Binding-site contacts:
Ligand atom C7 contacts residue GLU56 of chain 1.A at 4.3 Å.
Ligand atom C3 contacts residue GLU56 of chain 1.A at 3.5 Å.
Ligand atom C5 contacts residue GLU56 of chain 1.A at 3.9 Å.
Ligand atom C4 contacts residue GLU56 of chain 1.A at 4.2 Å.
Ligand atom C1 contacts residue GLU56 of chain 1.A at 3.4 Å.
Ligand atom O7 contacts residue ASN57 of chain 1.A at 4.2 Å.
Ligand atom C2 contacts residue ASN57 of chain 1.A at 2.5 Å.
Ligand atom C1 contacts residue ASN57 of chain 1.A at 1.4 Å.
Ligand atom O5 contacts residue GLU56 of chain 1.A at 4.1 Å.
Ligand atom C4 contacts residue ASN57 of chain 1.A at 4.2 Å.
Ligand atom C3 contacts residue ASN57 of chain 1.A at 3.8 Å.
Ligand atom O5 contacts residue ASN57 of chain 1.A at 2.4 Å (h-bond).
Ligand atom C8 contacts residue GLU56 of chain 1.A at 4.2 Å.
Ligand atom C7 contacts residue ASN57 of chain 1.A at 3.7 Å.
Ligand atom C5 contacts residue ASN57 of chain 1.A at 3.7 Å.
Ligand atom N2 contacts residue ASN57 of chain 1.A at 2.9 Å (h-bond).
Ligand atom N2 contacts residue GLU56 of chain 1.A at 3.4 Å (salt-bridge).
Ligand atom C2 contacts residue GLU56 of chain 1.A at 3.7 Å.

A small-molecule ligand and the protein it binds are described below.
Small molecule (SMILES): CC(=O)N[C@@H]1[C@@H](O)[C@H](O)[C@@H](CO)O[C@H]1O

Sequence of chain 1.A:
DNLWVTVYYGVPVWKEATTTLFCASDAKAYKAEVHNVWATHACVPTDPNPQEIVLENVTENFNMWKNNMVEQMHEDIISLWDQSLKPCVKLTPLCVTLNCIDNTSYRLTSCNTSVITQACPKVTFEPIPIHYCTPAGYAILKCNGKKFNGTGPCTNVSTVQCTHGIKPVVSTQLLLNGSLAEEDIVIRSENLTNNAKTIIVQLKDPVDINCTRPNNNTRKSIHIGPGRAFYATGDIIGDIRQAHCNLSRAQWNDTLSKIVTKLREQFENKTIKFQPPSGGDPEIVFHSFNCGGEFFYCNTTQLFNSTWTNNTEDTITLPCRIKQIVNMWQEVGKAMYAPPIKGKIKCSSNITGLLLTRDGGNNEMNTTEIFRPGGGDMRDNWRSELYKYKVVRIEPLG